Binding-site contacts:
Ligand atom N1 contacts residue GLN228 of chain 1.A at 4.0 Å.
Ligand atom C8 contacts residue PHE233 of chain 1.B at 3.9 Å (hydrophobic).
Ligand atom C7 contacts residue GLN228 of chain 1.C at 3.9 Å.
Ligand atom C11 contacts residue ALA226 of chain 1.C at 4.0 Å (hydrophobic).
Ligand atom C2 contacts residue GLY230 of chain 1.A at 3.8 Å.
Ligand atom C3 contacts residue MET252 of chain 1.B at 3.9 Å (hydrophobic).
Ligand atom C7 contacts residue VAL229 of chain 1.B at 3.3 Å (hydrophobic).
Ligand atom C11 contacts residue ALA226 of chain 1.A at 3.9 Å (hydrophobic).
Ligand atom C9 contacts residue VAL229 of chain 1.A at 4.0 Å (hydrophobic).
Ligand atom C5 contacts residue MET252 of chain 1.C at 3.5 Å (hydrophobic).
Ligand atom O2S contacts residue ARG227 of chain 1.A at 2.9 Å.
Ligand atom C3 contacts residue GLN228 of chain 1.B at 3.7 Å.
Ligand atom C2 contacts residue GLN228 of chain 1.B at 3.2 Å.
Ligand atom C8 contacts residue MET252 of chain 1.B at 2.7 Å (hydrophobic).
Ligand atom C7 contacts residue MET252 of chain 1.C at 3.8 Å (hydrophobic).
Ligand atom C9 contacts residue ALA226 of chain 1.A at 4.1 Å (hydrophobic).
Ligand atom C6 contacts residue GLY230 of chain 1.C at 3.3 Å.
Ligand atom C6 contacts residue VAL229 of chain 1.C at 3.2 Å (hydrophobic).
Ligand atom C11 contacts residue ARG227 of chain 1.A at 3.5 Å.
Ligand atom O1S contacts residue ALA226 of chain 1.C at 3.9 Å.
Ligand atom C5 contacts residue GLY230 of chain 1.C at 4.0 Å.
Ligand atom C2 contacts residue VAL229 of chain 1.A at 3.5 Å (hydrophobic).
Ligand atom O2S contacts residue ARG227 of chain 1.B at 4.1 Å.
Ligand atom C7 contacts residue GLY253 of chain 1.C at 4.1 Å.
Ligand atom C9 contacts residue GLY230 of chain 1.A at 3.4 Å.
Ligand atom O1S contacts residue ARG227 of chain 1.C at 3.1 Å.
Ligand atom C9 contacts residue GLN228 of chain 1.A at 4.0 Å.
Ligand atom C7 contacts residue MET252 of chain 1.B at 3.9 Å (hydrophobic).
Ligand atom N4 contacts residue MET252 of chain 1.C at 4.0 Å.
Ligand atom N1 contacts residue GLY230 of chain 1.A at 4.0 Å.
Ligand atom C8 contacts residue GLN251 of chain 1.B at 4.0 Å.
Ligand atom O8 contacts residue MET252 of chain 1.B at 3.5 Å (h-bond).
Ligand atom O8 contacts residue GLN251 of chain 1.B at 3.1 Å (h-bond).
Ligand atom C8 contacts residue VAL229 of chain 1.B at 3.6 Å (hydrophobic).
Ligand atom C6 contacts residue GLN228 of chain 1.C at 3.5 Å.
Ligand atom C5 contacts residue VAL229 of chain 1.C at 3.4 Å (hydrophobic).
Ligand atom O3S contacts residue ALA226 of chain 1.B at 3.5 Å (h-bond).
Ligand atom O3S contacts residue ARG227 of chain 1.B at 3.0 Å.
Ligand atom O2S contacts residue ARG227 of chain 1.C at 3.9 Å.
Ligand atom C5 contacts residue GLN228 of chain 1.C at 3.2 Å.

Sequence of chain 1.B:
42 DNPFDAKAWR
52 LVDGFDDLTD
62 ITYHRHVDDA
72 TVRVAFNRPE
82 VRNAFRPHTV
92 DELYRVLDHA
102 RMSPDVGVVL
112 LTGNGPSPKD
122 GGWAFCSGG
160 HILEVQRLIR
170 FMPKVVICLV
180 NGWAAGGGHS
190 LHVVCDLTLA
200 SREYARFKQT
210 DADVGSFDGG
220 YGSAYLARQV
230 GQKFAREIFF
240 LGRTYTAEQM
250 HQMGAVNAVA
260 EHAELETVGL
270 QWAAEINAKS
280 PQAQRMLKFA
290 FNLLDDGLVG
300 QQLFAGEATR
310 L

Sequence of chain 1.C:
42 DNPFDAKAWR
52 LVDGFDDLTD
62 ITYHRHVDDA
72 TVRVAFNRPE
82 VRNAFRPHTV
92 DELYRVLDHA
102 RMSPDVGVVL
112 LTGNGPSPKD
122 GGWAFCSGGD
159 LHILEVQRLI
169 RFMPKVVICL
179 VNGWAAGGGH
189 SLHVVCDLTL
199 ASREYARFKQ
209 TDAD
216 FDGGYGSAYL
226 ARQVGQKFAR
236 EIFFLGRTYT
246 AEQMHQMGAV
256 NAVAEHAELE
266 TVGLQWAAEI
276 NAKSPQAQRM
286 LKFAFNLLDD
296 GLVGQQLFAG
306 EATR

This small molecule binds to this protein.
Small molecule (SMILES): O=S(=O)(O)CCCN1CCN(CCO)CC1

Sequence of chain 1.A:
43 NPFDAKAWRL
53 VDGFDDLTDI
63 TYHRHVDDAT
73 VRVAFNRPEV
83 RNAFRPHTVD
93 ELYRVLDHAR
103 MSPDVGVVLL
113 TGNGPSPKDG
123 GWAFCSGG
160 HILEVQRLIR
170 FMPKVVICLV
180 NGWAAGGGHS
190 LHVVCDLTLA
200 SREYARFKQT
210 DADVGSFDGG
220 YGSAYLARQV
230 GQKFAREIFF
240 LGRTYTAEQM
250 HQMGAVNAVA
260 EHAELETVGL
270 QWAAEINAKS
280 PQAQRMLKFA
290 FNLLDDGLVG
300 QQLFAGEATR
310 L